The protein below binds the small molecule below.
Small molecule (SMILES): CC[C@H](C)[C@H](NC(=O)CN)C(=O)N[C@@H](CC(C)C)C(=O)NCC(=O)N[C@@H](Cc1ccccc1)C(=O)N[C@H](C(=O)N[C@@H](Cc1ccccc1)C(=O)N[C@H](C(=O)N[C@H](C=O)CC(C)C)[C@@H](C)O)C(C)C

Sequence of chain 1.F:
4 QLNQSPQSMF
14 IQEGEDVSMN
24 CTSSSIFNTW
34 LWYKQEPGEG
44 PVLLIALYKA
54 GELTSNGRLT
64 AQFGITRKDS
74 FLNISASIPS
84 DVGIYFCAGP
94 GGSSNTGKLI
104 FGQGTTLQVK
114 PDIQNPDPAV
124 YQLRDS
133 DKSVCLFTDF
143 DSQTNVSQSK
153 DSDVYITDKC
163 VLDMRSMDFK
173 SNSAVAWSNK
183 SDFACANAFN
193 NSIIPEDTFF

Binding-site contacts:
Ligand atom CG1 contacts residue ASN52 of chain 1.G at 3.3 Å.
Ligand atom CZ contacts residue HIS115 of chain 1.H at 3.1 Å.
Ligand atom C contacts residue LYS147 of chain 1.H at 3.4 Å.
Ligand atom CA contacts residue TYR100 of chain 1.H at 3.3 Å (hydrophobic).
Ligand atom CB contacts residue ASP78 of chain 1.H at 3.1 Å.
Ligand atom CE2 contacts residue ARG98 of chain 1.H at 3.4 Å.
Ligand atom N contacts residue TYR172 of chain 1.H at 3.2 Å (h-bond).
Ligand atom CZ contacts residue ARG98 of chain 1.H at 3.0 Å.
Ligand atom CG contacts residue TYR98 of chain 1.G at 3.3 Å (hydrophobic).
Ligand atom O contacts residue LYS147 of chain 1.H at 2.9 Å (salt-bridge).
Ligand atom CG contacts residue ASP78 of chain 1.H at 3.4 Å.
Ligand atom O contacts residue TYR160 of chain 1.H at 3.0 Å (h-bond).
Ligand atom OG1 contacts residue GLU31 of chain 1.G at 3.4 Å (salt-bridge).
Ligand atom OG1 contacts residue ASN52 of chain 1.G at 3.2 Å (h-bond).
Ligand atom N contacts residue ASP78 of chain 1.H at 2.6 Å (salt-bridge).
Ligand atom CB contacts residue TYR100 of chain 1.H at 3.1 Å (hydrophobic).
Ligand atom CG2 contacts residue GLU64 of chain 1.H at 3.4 Å.
Ligand atom CG2 contacts residue ASP78 of chain 1.H at 3.1 Å.
Ligand atom N contacts residue MET51 of chain 1.G at 3.3 Å (h-bond).
Ligand atom CA contacts residue ASP78 of chain 1.H at 3.4 Å.
Ligand atom N contacts residue ASN98 of chain 1.F at 3.3 Å (h-bond).
Ligand atom CE1 contacts residue TYR117 of chain 1.H at 3.1 Å (hydrophobic).
Ligand atom CG1 contacts residue TYR100 of chain 1.H at 3.1 Å (hydrophobic).
Ligand atom CA contacts residue ASN98 of chain 1.F at 3.4 Å.
Ligand atom CD2 contacts residue ARG98 of chain 1.H at 3.2 Å.
Ligand atom O contacts residue LYS67 of chain 1.H at 3.5 Å.
Ligand atom O contacts residue LYS147 of chain 1.H at 2.0 Å (salt-bridge).
Ligand atom CA contacts residue LYS67 of chain 1.H at 3.0 Å.
Ligand atom C contacts residue TYR160 of chain 1.H at 3.4 Å (hydrophobic).
Ligand atom N contacts residue TRP168 of chain 1.H at 3.3 Å.
Ligand atom N contacts residue TYR8 of chain 1.H at 3.3 Å (h-bond).
Ligand atom CB contacts residue TYR8 of chain 1.H at 3.4 Å (hydrophobic).
Ligand atom N contacts residue TYR100 of chain 1.H at 2.5 Å (h-bond).
Ligand atom CG1 contacts residue THR74 of chain 1.H at 3.2 Å.
Ligand atom O contacts residue LYS67 of chain 1.H at 2.9 Å (salt-bridge).
Ligand atom CD1 contacts residue TRP148 of chain 1.H at 3.3 Å (hydrophobic).
Ligand atom C contacts residue LYS147 of chain 1.H at 3.0 Å.
Ligand atom O contacts residue ILE97 of chain 1.G at 3.3 Å.
Ligand atom C contacts residue TYR100 of chain 1.H at 3.4 Å (hydrophobic).
Ligand atom N contacts residue ILE97 of chain 1.G at 3.3 Å.

Sequence of chain 1.H:
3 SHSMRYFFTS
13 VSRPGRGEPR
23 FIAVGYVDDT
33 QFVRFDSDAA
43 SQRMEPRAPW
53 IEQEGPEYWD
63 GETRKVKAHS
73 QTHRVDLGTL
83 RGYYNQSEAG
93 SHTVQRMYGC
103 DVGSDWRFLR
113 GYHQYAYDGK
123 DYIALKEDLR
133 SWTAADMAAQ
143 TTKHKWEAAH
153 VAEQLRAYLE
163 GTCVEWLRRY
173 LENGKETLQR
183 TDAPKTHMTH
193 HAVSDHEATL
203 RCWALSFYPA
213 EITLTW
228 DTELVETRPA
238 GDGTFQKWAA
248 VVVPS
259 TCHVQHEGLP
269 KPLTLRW

Sequence of chain 1.G:
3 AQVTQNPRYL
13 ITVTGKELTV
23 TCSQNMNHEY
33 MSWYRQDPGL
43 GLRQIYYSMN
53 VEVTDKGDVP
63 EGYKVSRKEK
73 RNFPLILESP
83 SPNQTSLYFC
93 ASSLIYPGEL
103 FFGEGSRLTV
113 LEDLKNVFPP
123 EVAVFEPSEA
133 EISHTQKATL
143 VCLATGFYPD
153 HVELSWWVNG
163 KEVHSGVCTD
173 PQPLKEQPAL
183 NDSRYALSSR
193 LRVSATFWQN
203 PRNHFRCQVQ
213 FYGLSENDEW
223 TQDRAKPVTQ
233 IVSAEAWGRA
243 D